Binding-site contacts:
Ligand atom C7 contacts residue GLU462 of chain 1.A at 4.0 Å.
Ligand atom C8 contacts residue ARG454 of chain 1.A at 3.8 Å.
Ligand atom C8 contacts residue THR233 of chain 1.C at 4.1 Å.
Ligand atom C3 contacts residue ASN231 of chain 1.C at 3.8 Å.
Ligand atom C1 contacts residue THR105 of chain 1.C at 3.9 Å.
Ligand atom O7 contacts residue ASN231 of chain 1.C at 3.0 Å (h-bond).
Ligand atom O5 contacts residue THR233 of chain 1.C at 3.3 Å (h-bond).
Ligand atom O5 contacts residue ASN231 of chain 1.C at 2.3 Å (h-bond).
Ligand atom C6 contacts residue THR233 of chain 1.C at 3.9 Å.
Ligand atom O7 contacts residue ARG454 of chain 1.A at 2.2 Å (salt-bridge).
Ligand atom C5 contacts residue ASN231 of chain 1.C at 3.7 Å.
Ligand atom C2 contacts residue ASN231 of chain 1.C at 2.5 Å.
Ligand atom C4 contacts residue ASN231 of chain 1.C at 4.2 Å.
Ligand atom C2 contacts residue ARG454 of chain 1.A at 4.2 Å.
Ligand atom C7 contacts residue ASN231 of chain 1.C at 3.2 Å.
Ligand atom C1 contacts residue ASN231 of chain 1.C at 1.4 Å.
Ligand atom C7 contacts residue ARG454 of chain 1.A at 3.0 Å.
Ligand atom C5 contacts residue THR233 of chain 1.C at 3.6 Å.
Ligand atom C5 contacts residue THR105 of chain 1.C at 3.6 Å.
Ligand atom C8 contacts residue ASN231 of chain 1.C at 4.4 Å.
Ligand atom C8 contacts residue GLU462 of chain 1.A at 3.7 Å.
Ligand atom C6 contacts residue LYS455 of chain 1.A at 4.0 Å.
Ligand atom O6 contacts residue THR105 of chain 1.C at 3.4 Å (h-bond).
Ligand atom C6 contacts residue THR105 of chain 1.C at 3.3 Å.
Ligand atom N2 contacts residue ASN231 of chain 1.C at 3.0 Å (h-bond).
Ligand atom C1 contacts residue THR233 of chain 1.C at 3.9 Å.
Ligand atom O5 contacts residue THR105 of chain 1.C at 2.8 Å (h-bond).
Ligand atom O7 contacts residue GLU462 of chain 1.A at 3.6 Å.
Ligand atom N2 contacts residue ARG454 of chain 1.A at 3.9 Å.
Ligand atom O3 contacts residue ARG454 of chain 1.A at 4.4 Å.

The protein below binds the small molecule below.
Small molecule (SMILES): CC(=O)N[C@H]1[C@H](O[C@H]2[C@H](O)[C@@H](NC(C)=O)CO[C@@H]2CO)O[C@H](CO)[C@@H](O[C@H]2O[C@H](CO)[C@@H](O)[C@H](O)[C@@H]2O)[C@@H]1O

Sequence of chain 1.C:
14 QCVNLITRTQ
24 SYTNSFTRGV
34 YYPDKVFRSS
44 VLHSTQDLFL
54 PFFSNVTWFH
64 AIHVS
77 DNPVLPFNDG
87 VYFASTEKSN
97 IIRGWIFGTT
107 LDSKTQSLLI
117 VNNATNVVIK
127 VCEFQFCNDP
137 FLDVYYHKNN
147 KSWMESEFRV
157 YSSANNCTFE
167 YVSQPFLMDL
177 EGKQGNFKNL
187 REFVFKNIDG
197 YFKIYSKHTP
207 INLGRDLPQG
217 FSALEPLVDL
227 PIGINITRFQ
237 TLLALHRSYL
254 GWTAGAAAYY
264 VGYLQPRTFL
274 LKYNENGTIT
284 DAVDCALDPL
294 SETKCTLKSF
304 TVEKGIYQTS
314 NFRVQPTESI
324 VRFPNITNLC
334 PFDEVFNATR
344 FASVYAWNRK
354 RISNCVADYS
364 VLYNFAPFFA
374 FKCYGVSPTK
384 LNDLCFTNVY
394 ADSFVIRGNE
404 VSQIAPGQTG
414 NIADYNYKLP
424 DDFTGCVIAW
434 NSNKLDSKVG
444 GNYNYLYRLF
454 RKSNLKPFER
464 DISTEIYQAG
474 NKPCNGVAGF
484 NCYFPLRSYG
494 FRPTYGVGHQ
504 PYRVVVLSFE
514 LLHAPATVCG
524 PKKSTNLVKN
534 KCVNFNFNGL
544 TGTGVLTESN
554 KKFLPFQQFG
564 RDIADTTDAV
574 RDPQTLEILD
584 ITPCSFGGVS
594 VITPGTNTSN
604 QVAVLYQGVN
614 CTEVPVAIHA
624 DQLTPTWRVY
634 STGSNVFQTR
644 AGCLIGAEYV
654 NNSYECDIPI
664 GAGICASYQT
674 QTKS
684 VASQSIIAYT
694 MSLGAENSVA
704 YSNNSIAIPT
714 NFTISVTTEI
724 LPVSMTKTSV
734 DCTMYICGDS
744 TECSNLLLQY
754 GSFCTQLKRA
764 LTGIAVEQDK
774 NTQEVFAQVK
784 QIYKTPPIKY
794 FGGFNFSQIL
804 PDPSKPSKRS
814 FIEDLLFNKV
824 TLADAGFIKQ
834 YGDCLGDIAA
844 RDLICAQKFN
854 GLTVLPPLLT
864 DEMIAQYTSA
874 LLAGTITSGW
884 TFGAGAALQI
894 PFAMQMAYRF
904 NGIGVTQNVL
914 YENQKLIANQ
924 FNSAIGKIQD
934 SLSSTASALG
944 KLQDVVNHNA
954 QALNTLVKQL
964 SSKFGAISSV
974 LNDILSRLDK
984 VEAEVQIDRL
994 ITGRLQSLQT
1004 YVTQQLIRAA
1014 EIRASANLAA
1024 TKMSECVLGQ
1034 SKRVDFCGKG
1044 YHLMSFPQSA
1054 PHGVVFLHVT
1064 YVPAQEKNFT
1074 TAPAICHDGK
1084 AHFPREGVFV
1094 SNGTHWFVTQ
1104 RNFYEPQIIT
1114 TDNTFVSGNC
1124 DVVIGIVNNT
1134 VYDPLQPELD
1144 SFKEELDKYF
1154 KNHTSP

Sequence of chain 1.A:
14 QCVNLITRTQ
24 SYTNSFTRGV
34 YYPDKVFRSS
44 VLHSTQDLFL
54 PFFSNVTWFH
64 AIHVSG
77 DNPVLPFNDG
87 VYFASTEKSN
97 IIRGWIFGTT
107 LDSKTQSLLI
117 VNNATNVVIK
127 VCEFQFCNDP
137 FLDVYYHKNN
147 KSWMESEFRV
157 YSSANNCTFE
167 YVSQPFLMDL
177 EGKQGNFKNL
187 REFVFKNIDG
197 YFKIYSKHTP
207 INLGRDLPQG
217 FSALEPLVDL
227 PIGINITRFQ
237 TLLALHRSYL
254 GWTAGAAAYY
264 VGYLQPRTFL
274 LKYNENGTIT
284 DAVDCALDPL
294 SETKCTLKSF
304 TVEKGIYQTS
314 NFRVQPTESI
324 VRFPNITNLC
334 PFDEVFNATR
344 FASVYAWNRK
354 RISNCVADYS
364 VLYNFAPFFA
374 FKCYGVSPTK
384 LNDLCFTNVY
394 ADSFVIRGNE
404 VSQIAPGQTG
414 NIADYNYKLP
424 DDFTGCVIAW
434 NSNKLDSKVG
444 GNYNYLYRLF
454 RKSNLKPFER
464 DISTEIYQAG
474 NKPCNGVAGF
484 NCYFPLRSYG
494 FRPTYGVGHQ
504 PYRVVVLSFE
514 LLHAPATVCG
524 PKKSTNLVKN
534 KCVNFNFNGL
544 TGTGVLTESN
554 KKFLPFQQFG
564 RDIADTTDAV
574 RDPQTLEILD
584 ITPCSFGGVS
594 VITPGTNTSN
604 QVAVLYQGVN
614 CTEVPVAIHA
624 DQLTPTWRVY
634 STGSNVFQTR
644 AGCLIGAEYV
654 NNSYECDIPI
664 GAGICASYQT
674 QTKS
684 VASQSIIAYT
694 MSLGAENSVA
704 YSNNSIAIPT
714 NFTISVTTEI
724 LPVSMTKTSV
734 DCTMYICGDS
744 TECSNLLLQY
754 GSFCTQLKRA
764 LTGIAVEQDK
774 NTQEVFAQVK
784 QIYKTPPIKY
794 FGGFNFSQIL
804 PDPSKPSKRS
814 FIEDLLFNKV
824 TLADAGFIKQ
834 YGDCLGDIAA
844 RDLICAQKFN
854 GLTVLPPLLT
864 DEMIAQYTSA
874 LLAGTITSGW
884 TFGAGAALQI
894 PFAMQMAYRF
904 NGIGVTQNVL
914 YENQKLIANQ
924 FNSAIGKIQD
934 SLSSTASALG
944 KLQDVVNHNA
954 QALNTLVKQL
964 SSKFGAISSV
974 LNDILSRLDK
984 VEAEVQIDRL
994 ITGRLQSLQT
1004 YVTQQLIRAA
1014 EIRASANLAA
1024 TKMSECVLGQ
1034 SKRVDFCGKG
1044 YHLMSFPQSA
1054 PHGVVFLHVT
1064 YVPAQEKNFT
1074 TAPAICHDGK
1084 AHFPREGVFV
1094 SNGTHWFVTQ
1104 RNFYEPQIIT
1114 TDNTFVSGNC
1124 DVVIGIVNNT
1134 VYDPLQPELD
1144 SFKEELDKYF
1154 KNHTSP